Binding-site contacts:
Ligand atom C32 contacts residue GLN66 of chain 2.A at 4.0 Å.
Ligand atom C14 contacts residue ALA99 of chain 2.A at 3.8 Å (hydrophobic).
Ligand atom C03 contacts residue THR145 of chain 1.A at 3.3 Å.
Ligand atom O16 contacts residue ALA99 of chain 2.A at 3.9 Å.
Ligand atom O08 contacts residue HIS142 of chain 1.A at 2.8 Å (h-bond).
Ligand atom C19 contacts residue GLN139 of chain 1.A at 3.8 Å.
Ligand atom O05 contacts residue HIS142 of chain 1.A at 3.5 Å.
Ligand atom C07 contacts residue HIS142 of chain 1.A at 3.8 Å.
Ligand atom O16 contacts residue ALA100 of chain 2.A at 3.8 Å.
Ligand atom C14 contacts residue THR96 of chain 2.A at 3.9 Å.
Ligand atom C32 contacts residue GLU141 of chain 1.A at 3.8 Å.
Ligand atom C14 contacts residue ALA100 of chain 2.A at 3.6 Å (hydrophobic).
Ligand atom C07 contacts residue THR145 of chain 1.A at 3.5 Å.
Ligand atom C18 contacts residue MET149 of chain 1.A at 3.5 Å (hydrophobic).
Ligand atom C25 contacts residue THR96 of chain 2.A at 3.3 Å.
Ligand atom C13 contacts residue THR96 of chain 2.A at 3.8 Å.
Ligand atom C33 contacts residue GLU141 of chain 1.A at 3.5 Å.
Ligand atom C01 contacts residue TYR70 of chain 2.A at 4.0 Å (hydrophobic).
Ligand atom O05 contacts residue THR145 of chain 1.A at 3.5 Å (h-bond).
Ligand atom C23 contacts residue THR96 of chain 2.A at 3.8 Å.
Ligand atom C24 contacts residue THR96 of chain 2.A at 4.0 Å.
Ligand atom C06 contacts residue THR145 of chain 1.A at 3.7 Å.
Ligand atom O08 contacts residue THR145 of chain 1.A at 2.9 Å (h-bond).
Ligand atom C34 contacts residue HIS142 of chain 1.A at 3.8 Å.
Ligand atom C02 contacts residue THR145 of chain 1.A at 3.8 Å.
Ligand atom C26 contacts residue THR95 of chain 2.A at 3.4 Å.
Ligand atom O09 contacts residue ALA140 of chain 1.A at 3.4 Å.
Ligand atom N22 contacts residue THR96 of chain 2.A at 3.9 Å.
Ligand atom O16 contacts residue LEU73 of chain 2.A at 3.7 Å.
Ligand atom C07 contacts residue GLU141 of chain 1.A at 3.5 Å.
Ligand atom C01 contacts residue GLN66 of chain 2.A at 3.8 Å.
Ligand atom O09 contacts residue GLU141 of chain 1.A at 2.8 Å (salt-bridge).
Ligand atom C04 contacts residue GLN66 of chain 2.A at 3.8 Å.
Ligand atom C17 contacts residue LEU73 of chain 2.A at 3.8 Å (hydrophobic).
Ligand atom C33 contacts residue HIS142 of chain 1.A at 3.8 Å.
Ligand atom O08 contacts residue ALA140 of chain 1.A at 4.0 Å.
Ligand atom C27 contacts residue THR95 of chain 2.A at 3.7 Å.
Ligand atom O08 contacts residue GLU141 of chain 1.A at 3.4 Å (salt-bridge).
Ligand atom C17 contacts residue TRP103 of chain 2.A at 3.8 Å (hydrophobic).
Ligand atom O16 contacts residue TRP103 of chain 2.A at 3.9 Å.

Sequence of chain 1.A:
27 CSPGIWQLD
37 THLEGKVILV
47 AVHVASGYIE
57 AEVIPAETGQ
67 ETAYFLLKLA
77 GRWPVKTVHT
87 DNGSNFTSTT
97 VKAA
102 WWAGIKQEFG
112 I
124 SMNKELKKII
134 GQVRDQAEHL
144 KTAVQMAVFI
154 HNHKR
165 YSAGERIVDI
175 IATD

The protein below binds the small molecule below.
Small molecule (SMILES): CC(C)(C)O[C@H](C(=O)O)c1c(-c2ccc3c(c2)CCCO3)nc(-c2ccccc2)c2ccccc12

Sequence of chain 2.A:
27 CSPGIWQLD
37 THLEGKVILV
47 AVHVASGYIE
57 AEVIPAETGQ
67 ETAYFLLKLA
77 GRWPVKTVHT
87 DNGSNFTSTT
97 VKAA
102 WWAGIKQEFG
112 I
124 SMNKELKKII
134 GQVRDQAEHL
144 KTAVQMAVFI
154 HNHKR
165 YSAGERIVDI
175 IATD